A small-molecule ligand and the protein it binds are described below.
Small molecule (SMILES): CC(=O)N[C@@H]1[C@@H](O)[C@H](O)[C@@H](CO)O[C@H]1O

Binding-site contacts:
Ligand atom O5 contacts residue ASN603 of chain 1.C at 2.4 Å (h-bond).
Ligand atom C1 contacts residue ASN603 of chain 1.C at 1.4 Å.
Ligand atom C6 contacts residue ASN603 of chain 1.C at 3.4 Å.
Ligand atom O7 contacts residue ASN603 of chain 1.C at 4.5 Å.
Ligand atom C3 contacts residue ASN603 of chain 1.C at 3.8 Å.
Ligand atom C1 contacts residue THR604 of chain 1.C at 4.3 Å.
Ligand atom C4 contacts residue ASN603 of chain 1.C at 4.3 Å.
Ligand atom O6 contacts residue ASN603 of chain 1.C at 4.2 Å.
Ligand atom C7 contacts residue ASN603 of chain 1.C at 3.6 Å.
Ligand atom O5 contacts residue THR604 of chain 1.C at 4.0 Å.
Ligand atom C8 contacts residue ASN603 of chain 1.C at 3.9 Å.
Ligand atom C2 contacts residue ASN603 of chain 1.C at 2.5 Å.
Ligand atom C5 contacts residue ASN603 of chain 1.C at 3.6 Å.
Ligand atom N2 contacts residue ASN603 of chain 1.C at 2.9 Å (h-bond).

Sequence of chain 1.C:
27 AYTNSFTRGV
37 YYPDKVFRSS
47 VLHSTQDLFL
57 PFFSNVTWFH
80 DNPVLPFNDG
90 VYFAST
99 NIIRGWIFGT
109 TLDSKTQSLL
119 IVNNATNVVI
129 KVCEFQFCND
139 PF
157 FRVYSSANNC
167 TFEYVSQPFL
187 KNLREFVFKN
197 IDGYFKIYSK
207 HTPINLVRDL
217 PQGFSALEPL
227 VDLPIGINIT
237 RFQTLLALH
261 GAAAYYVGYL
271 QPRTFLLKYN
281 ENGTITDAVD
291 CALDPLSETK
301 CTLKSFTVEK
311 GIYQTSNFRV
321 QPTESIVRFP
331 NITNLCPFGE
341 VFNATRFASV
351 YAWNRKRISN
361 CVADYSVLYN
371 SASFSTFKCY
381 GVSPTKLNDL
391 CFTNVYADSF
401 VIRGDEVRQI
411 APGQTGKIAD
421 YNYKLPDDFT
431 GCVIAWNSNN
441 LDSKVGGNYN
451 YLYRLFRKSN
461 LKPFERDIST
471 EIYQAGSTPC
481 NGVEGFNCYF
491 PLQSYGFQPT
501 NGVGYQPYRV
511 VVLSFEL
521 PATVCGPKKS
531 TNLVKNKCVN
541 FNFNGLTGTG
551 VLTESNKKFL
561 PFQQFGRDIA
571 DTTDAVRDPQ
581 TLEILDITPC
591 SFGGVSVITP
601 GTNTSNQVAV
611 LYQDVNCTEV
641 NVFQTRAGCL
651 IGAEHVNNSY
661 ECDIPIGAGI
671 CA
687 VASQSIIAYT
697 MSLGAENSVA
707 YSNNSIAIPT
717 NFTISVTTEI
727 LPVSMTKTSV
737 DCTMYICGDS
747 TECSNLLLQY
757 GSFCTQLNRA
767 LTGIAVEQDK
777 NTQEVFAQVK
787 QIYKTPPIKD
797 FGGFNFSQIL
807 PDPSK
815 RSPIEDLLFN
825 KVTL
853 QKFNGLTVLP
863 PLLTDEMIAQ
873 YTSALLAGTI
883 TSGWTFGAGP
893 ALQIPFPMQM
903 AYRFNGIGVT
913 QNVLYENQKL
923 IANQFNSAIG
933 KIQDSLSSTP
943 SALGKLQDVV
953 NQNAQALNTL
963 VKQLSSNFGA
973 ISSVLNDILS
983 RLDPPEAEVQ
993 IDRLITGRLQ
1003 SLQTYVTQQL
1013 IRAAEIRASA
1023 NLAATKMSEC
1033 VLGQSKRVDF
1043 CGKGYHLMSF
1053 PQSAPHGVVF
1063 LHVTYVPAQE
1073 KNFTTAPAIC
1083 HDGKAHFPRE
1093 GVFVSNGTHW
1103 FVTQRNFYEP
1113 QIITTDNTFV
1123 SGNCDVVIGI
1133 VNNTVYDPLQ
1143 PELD